The protein below binds the small molecule below.
Small molecule (SMILES): Nc1ncnc2c1ncn2[C@@H]1C[C@@H](O)[C@@H](COP(=O)(O)O)O1

Sequence of chain 9.A:
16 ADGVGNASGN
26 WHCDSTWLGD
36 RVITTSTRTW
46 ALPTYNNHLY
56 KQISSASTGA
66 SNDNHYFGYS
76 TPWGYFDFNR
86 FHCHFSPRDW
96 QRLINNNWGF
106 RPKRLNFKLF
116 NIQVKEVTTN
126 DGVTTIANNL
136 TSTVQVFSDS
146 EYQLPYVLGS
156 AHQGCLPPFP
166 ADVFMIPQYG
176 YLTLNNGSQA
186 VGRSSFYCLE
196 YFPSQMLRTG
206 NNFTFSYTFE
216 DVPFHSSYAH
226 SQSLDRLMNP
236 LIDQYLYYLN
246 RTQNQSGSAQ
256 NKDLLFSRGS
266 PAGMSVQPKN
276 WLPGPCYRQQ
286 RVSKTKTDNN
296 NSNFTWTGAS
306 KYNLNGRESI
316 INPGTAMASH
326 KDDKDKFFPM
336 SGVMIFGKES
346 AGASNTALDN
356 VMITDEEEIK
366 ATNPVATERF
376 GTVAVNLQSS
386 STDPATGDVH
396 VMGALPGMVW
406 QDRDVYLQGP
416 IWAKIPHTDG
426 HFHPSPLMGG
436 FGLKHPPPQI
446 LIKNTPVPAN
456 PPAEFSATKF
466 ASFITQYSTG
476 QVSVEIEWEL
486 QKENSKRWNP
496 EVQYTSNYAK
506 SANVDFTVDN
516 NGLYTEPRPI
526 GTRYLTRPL

Binding-site contacts:
Ligand atom O2P contacts residue HIS426 of chain 9.A at 3.6 Å.
Ligand atom N9 contacts residue VAL217 of chain 9.A at 4.4 Å.
Ligand atom C3' contacts residue GLU215 of chain 9.A at 3.3 Å.
Ligand atom N7 contacts residue PRO218 of chain 9.A at 4.0 Å.
Ligand atom N6 contacts residue SER430 of chain 9.A at 3.7 Å.
Ligand atom N3 contacts residue PRO429 of chain 9.A at 4.4 Å.
Ligand atom C8 contacts residue VAL217 of chain 9.A at 3.5 Å (hydrophobic).
Ligand atom N7 contacts residue GLY437 of chain 9.A at 3.5 Å (h-bond).
Ligand atom C8 contacts residue PRO218 of chain 9.A at 4.2 Å (hydrophobic).
Ligand atom O3' contacts residue LYS439 of chain 9.A at 3.5 Å.
Ligand atom C6 contacts residue SER430 of chain 9.A at 4.2 Å.
Ligand atom N6 contacts residue ASP407 of chain 9.A at 3.6 Å (salt-bridge).
Ligand atom C5 contacts residue PRO218 of chain 9.A at 4.0 Å (hydrophobic).
Ligand atom O3' contacts residue ILE420 of chain 9.A at 4.2 Å.
Ligand atom C4 contacts residue PRO218 of chain 9.A at 4.1 Å (hydrophobic).
Ligand atom P contacts residue HIS426 of chain 9.A at 3.9 Å.
Ligand atom N9 contacts residue PRO218 of chain 9.A at 4.2 Å.
Ligand atom C8 contacts residue GLY437 of chain 9.A at 2.8 Å.
Ligand atom N9 contacts residue PRO429 of chain 9.A at 4.3 Å.
Ligand atom N6 contacts residue HIS428 of chain 9.A at 4.0 Å.
Ligand atom O5' contacts residue LYS439 of chain 9.A at 3.8 Å.
Ligand atom P contacts residue LYS439 of chain 9.A at 3.3 Å.
Ligand atom C2 contacts residue HIS428 of chain 9.A at 3.8 Å.
Ligand atom C6 contacts residue HIS428 of chain 9.A at 4.2 Å.
Ligand atom N1 contacts residue HIS428 of chain 9.A at 3.3 Å.
Ligand atom C2' contacts residue GLU215 of chain 9.A at 3.6 Å.
Ligand atom N7 contacts residue VAL217 of chain 9.A at 3.7 Å.
Ligand atom N9 contacts residue GLY437 of chain 9.A at 3.3 Å (h-bond).
Ligand atom O3' contacts residue GLY437 of chain 9.A at 3.9 Å.
Ligand atom C8 contacts residue PRO429 of chain 9.A at 4.3 Å (hydrophobic).
Ligand atom O3P contacts residue LYS439 of chain 9.A at 2.9 Å.
Ligand atom C2' contacts residue GLY437 of chain 9.A at 2.8 Å.
Ligand atom C2' contacts residue ASP216 of chain 9.A at 4.3 Å.
Ligand atom O1P contacts residue LYS439 of chain 9.A at 2.6 Å.
Ligand atom O3' contacts residue GLU215 of chain 9.A at 3.5 Å (salt-bridge).
Ligand atom O1P contacts residue HIS426 of chain 9.A at 2.7 Å (h-bond).
Ligand atom C3' contacts residue GLY437 of chain 9.A at 3.9 Å.
Ligand atom N7 contacts residue PRO429 of chain 9.A at 4.3 Å.
Ligand atom C6 contacts residue PRO218 of chain 9.A at 4.2 Å (hydrophobic).
Ligand atom C1' contacts residue GLY437 of chain 9.A at 3.3 Å.